Sequence of chain 1.G:
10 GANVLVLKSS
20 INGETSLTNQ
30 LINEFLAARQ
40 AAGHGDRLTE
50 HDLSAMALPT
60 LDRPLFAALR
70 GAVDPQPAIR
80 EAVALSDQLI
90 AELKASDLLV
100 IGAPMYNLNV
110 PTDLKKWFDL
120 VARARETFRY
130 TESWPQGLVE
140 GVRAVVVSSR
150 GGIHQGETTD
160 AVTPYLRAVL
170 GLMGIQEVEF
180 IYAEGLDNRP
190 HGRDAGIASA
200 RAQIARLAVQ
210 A

Binding-site contacts:
Ligand atom N1 contacts residue PHE127 of chain 1.F at 3.6 Å.
Ligand atom C6 contacts residue PHE127 of chain 1.F at 3.6 Å (hydrophobic).
Ligand atom N2 contacts residue TYR129 of chain 1.F at 3.8 Å.
Ligand atom C11 contacts residue FMN1 of chain 1.T at 3.7 Å.
Ligand atom C14 contacts residue PHE65 of chain 1.F at 3.5 Å (hydrophobic).
Ligand atom C15 contacts residue TYR129 of chain 1.F at 3.0 Å (hydrophobic).
Ligand atom N1 contacts residue FMN1 of chain 1.T at 3.5 Å.
Ligand atom N2 contacts residue ASP186 of chain 1.G at 2.8 Å (salt-bridge).
Ligand atom C11 contacts residue TYR129 of chain 1.F at 3.7 Å (hydrophobic).
Ligand atom C14 contacts residue TYR129 of chain 1.F at 3.2 Å (hydrophobic).
Ligand atom C1 contacts residue ASP118 of chain 1.F at 3.2 Å.
Ligand atom C15 contacts residue FMN1 of chain 1.T at 3.5 Å.
Ligand atom C17 contacts residue FMN1 of chain 1.T at 3.3 Å.
Ligand atom C7 contacts residue FMN1 of chain 1.T at 3.4 Å.
Ligand atom C16 contacts residue FMN1 of chain 1.T at 3.6 Å.
Ligand atom C1 contacts residue ALA121 of chain 1.F at 3.2 Å (hydrophobic).
Ligand atom N2 contacts residue FMN1 of chain 1.T at 3.5 Å (h-bond).
Ligand atom C19 contacts residue PHE65 of chain 1.F at 3.6 Å (hydrophobic).
Ligand atom C18 contacts residue FMN1 of chain 1.T at 3.5 Å.
Ligand atom C5 contacts residue ALA123 of chain 1.F at 3.8 Å (hydrophobic).
Ligand atom C18 contacts residue PHE127 of chain 1.F at 3.6 Å (hydrophobic).
Ligand atom C13 contacts residue TYR129 of chain 1.F at 3.6 Å (hydrophobic).
Ligand atom C9 contacts residue ASP186 of chain 1.G at 3.8 Å.
Ligand atom C8 contacts residue FMN1 of chain 1.T at 3.4 Å.
Ligand atom C1 contacts residue LEU60 of chain 1.F at 3.8 Å (hydrophobic).
Ligand atom C14 contacts residue FMN1 of chain 1.T at 3.6 Å.
Ligand atom C5 contacts residue PHE127 of chain 1.F at 3.7 Å (hydrophobic).
Ligand atom C7 contacts residue TYR129 of chain 1.F at 3.5 Å (hydrophobic).
Ligand atom C5 contacts residue TYR129 of chain 1.F at 3.0 Å (hydrophobic).
Ligand atom C10 contacts residue TYR129 of chain 1.F at 3.2 Å (hydrophobic).
Ligand atom C1 contacts residue ASN106 of chain 1.G at 3.6 Å.
Ligand atom C10 contacts residue FMN1 of chain 1.T at 3.5 Å.
Ligand atom C9 contacts residue FMN1 of chain 1.T at 3.4 Å.
Ligand atom C4 contacts residue ALA123 of chain 1.F at 3.4 Å (hydrophobic).
Ligand atom C11 contacts residue ASP186 of chain 1.G at 3.3 Å.
Ligand atom C3 contacts residue PHE65 of chain 1.F at 3.5 Å (hydrophobic).
Ligand atom S1 contacts residue PHE65 of chain 1.F at 3.8 Å.
Ligand atom C10 contacts residue ASP186 of chain 1.G at 3.5 Å.
Ligand atom C2 contacts residue PHE65 of chain 1.F at 3.3 Å (hydrophobic).
Ligand atom C13 contacts residue PHE65 of chain 1.F at 3.4 Å (hydrophobic).

This small molecule binds to this protein.
Small molecule (SMILES): CSc1cccc(Nc2c3cccc-3[nH]c3ccccc23)c1

Sequence of chain 1.F:
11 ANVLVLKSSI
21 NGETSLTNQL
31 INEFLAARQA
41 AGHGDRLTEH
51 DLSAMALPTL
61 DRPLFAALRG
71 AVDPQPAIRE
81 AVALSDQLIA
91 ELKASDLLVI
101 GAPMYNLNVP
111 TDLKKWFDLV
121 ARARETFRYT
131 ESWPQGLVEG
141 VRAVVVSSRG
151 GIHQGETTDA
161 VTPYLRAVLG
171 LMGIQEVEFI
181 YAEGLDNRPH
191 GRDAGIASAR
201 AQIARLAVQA